Sequence of chain 1.A:
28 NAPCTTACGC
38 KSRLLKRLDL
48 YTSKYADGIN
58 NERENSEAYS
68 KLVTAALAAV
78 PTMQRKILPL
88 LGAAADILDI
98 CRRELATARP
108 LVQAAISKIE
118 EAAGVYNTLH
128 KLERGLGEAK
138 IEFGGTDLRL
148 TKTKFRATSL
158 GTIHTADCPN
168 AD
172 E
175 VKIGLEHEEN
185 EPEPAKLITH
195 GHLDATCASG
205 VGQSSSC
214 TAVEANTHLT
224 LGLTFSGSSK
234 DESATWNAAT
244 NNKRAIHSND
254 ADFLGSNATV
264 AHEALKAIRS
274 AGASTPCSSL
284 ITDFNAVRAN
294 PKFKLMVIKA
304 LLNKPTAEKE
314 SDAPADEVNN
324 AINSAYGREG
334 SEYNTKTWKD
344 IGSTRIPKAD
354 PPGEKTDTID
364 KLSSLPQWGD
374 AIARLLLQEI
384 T

Binding-site contacts:
Ligand atom O2 contacts residue NAG1 of chain 1.F at 3.0 Å (h-bond).
Ligand atom C3 contacts residue NAG1 of chain 1.F at 3.8 Å.
Ligand atom C2 contacts residue NAG1 of chain 1.F at 2.5 Å.
Ligand atom C3 contacts residue SER39 of chain 1.A at 4.0 Å.
Ligand atom C6 contacts residue CYS165 of chain 1.A at 3.6 Å (hydrophobic).
Ligand atom O2 contacts residue ASP164 of chain 1.A at 2.8 Å (salt-bridge).
Ligand atom C4 contacts residue CYS35 of chain 1.A at 4.0 Å (hydrophobic).
Ligand atom O2 contacts residue SER39 of chain 1.A at 4.1 Å.
Ligand atom C4 contacts residue SER39 of chain 1.A at 3.6 Å.
Ligand atom C2 contacts residue ASP164 of chain 1.A at 3.7 Å.
Ligand atom C1 contacts residue NAG1 of chain 1.F at 1.6 Å.
Ligand atom O3 contacts residue CYS165 of chain 1.A at 4.1 Å.
Ligand atom C6 contacts residue NAG1 of chain 1.F at 4.1 Å.
Ligand atom O4 contacts residue CYS35 of chain 1.A at 3.3 Å (h-bond).
Ligand atom C3 contacts residue CYS35 of chain 1.A at 3.9 Å (hydrophobic).
Ligand atom C4 contacts residue ASN167 of chain 1.A at 3.8 Å.
Ligand atom C5 contacts residue CYS165 of chain 1.A at 4.2 Å (hydrophobic).
Ligand atom O5 contacts residue CYS165 of chain 1.A at 3.9 Å.
Ligand atom O5 contacts residue ASP164 of chain 1.A at 4.1 Å.
Ligand atom O3 contacts residue CYS35 of chain 1.A at 2.9 Å (h-bond).
Ligand atom C1 contacts residue ASP164 of chain 1.A at 4.1 Å.
Ligand atom O4 contacts residue ASN167 of chain 1.A at 3.1 Å (h-bond).
Ligand atom C6 contacts residue PRO166 of chain 1.A at 3.8 Å (hydrophobic).
Ligand atom O6 contacts residue NAG1 of chain 1.F at 3.5 Å (h-bond).
Ligand atom O5 contacts residue PRO166 of chain 1.A at 4.2 Å.
Ligand atom O4 contacts residue SER39 of chain 1.A at 3.8 Å.
Ligand atom O6 contacts residue PRO166 of chain 1.A at 4.2 Å.
Ligand atom C6 contacts residue PRO166 of chain 1.A at 3.8 Å (hydrophobic).
Ligand atom O6 contacts residue CYS165 of chain 1.A at 3.4 Å.
Ligand atom C5 contacts residue NAG1 of chain 1.F at 3.7 Å.
Ligand atom C4 contacts residue NAG1 of chain 1.F at 4.2 Å.
Ligand atom O4 contacts residue GLY36 of chain 1.A at 4.1 Å.
Ligand atom C6 contacts residue ASN167 of chain 1.A at 3.5 Å.
Ligand atom O4 contacts residue ASP169 of chain 1.A at 3.9 Å.
Ligand atom O3 contacts residue SER39 of chain 1.A at 3.3 Å.
Ligand atom C3 contacts residue CYS165 of chain 1.A at 3.9 Å (hydrophobic).
Ligand atom C5 contacts residue PRO166 of chain 1.A at 3.6 Å (hydrophobic).
Ligand atom O3 contacts residue ASN167 of chain 1.A at 3.8 Å.
Ligand atom O5 contacts residue NAG1 of chain 1.F at 2.5 Å (h-bond).
Ligand atom O6 contacts residue ASP169 of chain 1.A at 3.2 Å.

This small molecule binds to this protein.
Small molecule (SMILES): OC[C@H]1O[C@H](OC[C@H]2OC[C@@H](O)[C@@H](O)[C@@H]2O)[C@@H](O)[C@@H](O)[C@@H]1O